Sequence of chain 1.C:
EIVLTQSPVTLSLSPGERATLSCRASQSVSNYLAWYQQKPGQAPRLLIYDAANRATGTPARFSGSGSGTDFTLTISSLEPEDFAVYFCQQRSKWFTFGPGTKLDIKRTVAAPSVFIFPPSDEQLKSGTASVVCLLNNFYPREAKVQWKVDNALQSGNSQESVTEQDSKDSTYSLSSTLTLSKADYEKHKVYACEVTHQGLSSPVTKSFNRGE

A protein and the small-molecule ligand that binds it are described below.
Small molecule (SMILES): C[C@H](N)C(=O)NCC(=O)N[C@@H](CC(N)=O)C(=O)N1CCC[C@H]1C(=O)N[C@@H](CC(=O)O)C(=O)N1CCC[C@H]1C(=O)N[C@@H](CC(N)=O)C(=O)N[C@@H](C)C(=O)N[C@@H](C)C=O

Binding-site contacts:
Ligand atom CB contacts residue HIS53 of chain 1.B at 3.6 Å.
Ligand atom C contacts residue SER92 of chain 1.C at 3.5 Å.
Ligand atom CD contacts residue ASN107 of chain 1.B at 3.6 Å.
Ligand atom OD1 contacts residue HIS32 of chain 1.B at 3.4 Å.
Ligand atom CB contacts residue ASN31 of chain 1.B at 3.5 Å.
Ligand atom O contacts residue TRP52 of chain 1.B at 3.5 Å.
Ligand atom O contacts residue TRP52 of chain 1.B at 3.6 Å.
Ligand atom CB contacts residue ASN107 of chain 1.B at 3.3 Å.
Ligand atom CB contacts residue PHE101 of chain 1.B at 3.6 Å (hydrophobic).
Ligand atom C contacts residue HIS53 of chain 1.B at 3.5 Å.
Ligand atom CG contacts residue ASN107 of chain 1.B at 3.7 Å.
Ligand atom O contacts residue HIS53 of chain 1.B at 3.0 Å (h-bond).
Ligand atom CG contacts residue PHE101 of chain 1.B at 3.3 Å (hydrophobic).
Ligand atom CA contacts residue TRP52 of chain 1.B at 3.6 Å (hydrophobic).
Ligand atom N contacts residue ASN31 of chain 1.B at 2.9 Å (h-bond).
Ligand atom CB contacts residue TRP52 of chain 1.B at 3.5 Å (hydrophobic).
Ligand atom CA contacts residue TYR106 of chain 1.B at 3.7 Å (hydrophobic).
Ligand atom CG contacts residue TRP52 of chain 1.B at 3.7 Å (hydrophobic).
Ligand atom O contacts residue GLY33 of chain 1.B at 3.5 Å (h-bond).
Ligand atom ND2 contacts residue ASP99 of chain 1.B at 2.9 Å (salt-bridge).
Ligand atom N contacts residue HIS53 of chain 1.B at 3.6 Å.
Ligand atom OD1 contacts residue GLY33 of chain 1.B at 2.8 Å (h-bond).
Ligand atom CG contacts residue ASP99 of chain 1.B at 3.7 Å.
Ligand atom CG contacts residue ASP99 of chain 1.B at 3.5 Å.
Ligand atom OD1 contacts residue TRP94 of chain 1.C at 2.8 Å (h-bond).
Ligand atom ND2 contacts residue ASN107 of chain 1.B at 3.1 Å (h-bond).
Ligand atom ND2 contacts residue PHE101 of chain 1.B at 3.5 Å.
Ligand atom CA contacts residue SER92 of chain 1.C at 3.2 Å.
Ligand atom CG contacts residue TRP94 of chain 1.C at 3.5 Å (hydrophobic).
Ligand atom O contacts residue TYR106 of chain 1.B at 2.6 Å (h-bond).
Ligand atom ND2 contacts residue TRP94 of chain 1.C at 3.0 Å (h-bond).
Ligand atom OD1 contacts residue PHE101 of chain 1.B at 3.6 Å.
Ligand atom O contacts residue HIS53 of chain 1.B at 3.6 Å.
Ligand atom C contacts residue ASN31 of chain 1.B at 3.7 Å.
Ligand atom CB contacts residue ASN31 of chain 1.B at 3.6 Å.
Ligand atom ND2 contacts residue TYR106 of chain 1.B at 3.7 Å.
Ligand atom CA contacts residue ASN31 of chain 1.B at 3.5 Å.
Ligand atom OD1 contacts residue ASP99 of chain 1.B at 3.5 Å.
Ligand atom N contacts residue TYR32 of chain 1.C at 3.2 Å (h-bond).
Ligand atom ND2 contacts residue ARG91 of chain 1.C at 3.2 Å (salt-bridge).

Sequence of chain 1.B:
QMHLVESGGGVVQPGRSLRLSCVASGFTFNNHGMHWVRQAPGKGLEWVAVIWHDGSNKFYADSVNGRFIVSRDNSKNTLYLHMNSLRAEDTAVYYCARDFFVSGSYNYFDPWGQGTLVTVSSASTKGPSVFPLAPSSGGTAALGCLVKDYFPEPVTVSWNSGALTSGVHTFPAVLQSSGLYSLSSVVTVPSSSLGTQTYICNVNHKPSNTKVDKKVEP